The small molecule below binds the protein below.
Small molecule (SMILES): CC(=O)N[C@@H]1[C@@H](O)[C@H](O)[C@@H](CO)O[C@H]1O

Binding-site contacts:
Ligand atom O6 contacts residue ASN147 of chain 1.B at 3.6 Å.
Ligand atom C6 contacts residue LYS124 of chain 1.B at 4.2 Å.
Ligand atom O6 contacts residue LYS124 of chain 1.B at 3.0 Å (salt-bridge).
Ligand atom C1 contacts residue HIS122 of chain 1.B at 4.4 Å.
Ligand atom C3 contacts residue HIS122 of chain 1.B at 4.1 Å.
Ligand atom C5 contacts residue ASN147 of chain 1.B at 3.8 Å.
Ligand atom O5 contacts residue ASN147 of chain 1.B at 2.7 Å (h-bond).
Ligand atom C1 contacts residue ASN147 of chain 1.B at 3.5 Å.
Ligand atom N2 contacts residue HIS122 of chain 1.B at 4.0 Å.
Ligand atom C6 contacts residue ASN147 of chain 1.B at 3.8 Å.
Ligand atom O3 contacts residue HIS122 of chain 1.B at 3.5 Å.
Ligand atom O5 contacts residue LYS124 of chain 1.B at 4.2 Å.
Ligand atom O7 contacts residue HIS122 of chain 1.B at 3.6 Å.
Ligand atom C7 contacts residue HIS122 of chain 1.B at 4.3 Å.
Ligand atom C2 contacts residue HIS122 of chain 1.B at 3.5 Å.

Sequence of chain 1.B:
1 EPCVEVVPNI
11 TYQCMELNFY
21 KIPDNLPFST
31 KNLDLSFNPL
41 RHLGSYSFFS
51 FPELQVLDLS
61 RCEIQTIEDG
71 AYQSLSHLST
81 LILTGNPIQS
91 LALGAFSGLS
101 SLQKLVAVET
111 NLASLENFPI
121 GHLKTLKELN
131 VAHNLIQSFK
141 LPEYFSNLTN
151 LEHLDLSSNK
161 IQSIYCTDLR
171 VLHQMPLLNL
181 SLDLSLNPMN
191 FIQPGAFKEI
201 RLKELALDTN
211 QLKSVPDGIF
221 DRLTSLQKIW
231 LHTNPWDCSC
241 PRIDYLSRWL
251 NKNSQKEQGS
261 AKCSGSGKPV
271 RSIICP